This protein binds this small molecule.
Small molecule (SMILES): Cc1cccc(-c2nc(C(=O)O)c(-c3cccc(Cl)c3)n2-c2cc(Cl)ccc2C)c1

Sequence of chain 1.D:
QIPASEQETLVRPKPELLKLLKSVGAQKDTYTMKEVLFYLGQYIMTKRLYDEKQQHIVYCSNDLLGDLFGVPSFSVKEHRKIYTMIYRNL

Binding-site contacts:
Ligand atom CL2 contacts residue LEU39 of chain 1.D at 3.6 Å.
Ligand atom N17 contacts residue VAL78 of chain 1.D at 3.5 Å.
Ligand atom CL1 contacts residue ILE84 of chain 1.D at 3.8 Å.
Ligand atom C2 contacts residue ILE46 of chain 1.D at 3.9 Å (hydrophobic).
Ligand atom CL2 contacts residue TYR85 of chain 1.D at 3.8 Å.
Ligand atom C20 contacts residue VAL78 of chain 1.D at 4.0 Å (hydrophobic).
Ligand atom C19 contacts residue VAL78 of chain 1.D at 3.9 Å (hydrophobic).
Ligand atom O33 contacts residue LYS79 of chain 1.D at 3.1 Å (salt-bridge).
Ligand atom C26 contacts residue HIS81 of chain 1.D at 3.7 Å.
Ligand atom C28 contacts residue HIS81 of chain 1.D at 3.6 Å.
Ligand atom C20 contacts residue HIS81 of chain 1.D at 3.5 Å.
Ligand atom C39 contacts residue GLY43 of chain 1.D at 4.0 Å.
Ligand atom C38 contacts residue ILE46 of chain 1.D at 3.9 Å (hydrophobic).
Ligand atom C39 contacts residue MET47 of chain 1.D at 3.6 Å (hydrophobic).
Ligand atom C9 contacts residue LEU42 of chain 1.D at 3.8 Å (hydrophobic).
Ligand atom C23 contacts residue HIS81 of chain 1.D at 3.4 Å.
Ligand atom CL1 contacts residue PHE76 of chain 1.D at 3.5 Å.
Ligand atom C16 contacts residue VAL78 of chain 1.D at 3.8 Å (hydrophobic).
Ligand atom CL1 contacts residue ILE46 of chain 1.D at 3.4 Å.
Ligand atom C9 contacts residue GLY43 of chain 1.D at 3.8 Å.
Ligand atom C21 contacts residue VAL78 of chain 1.D at 3.7 Å (hydrophobic).
Ligand atom C45 contacts residue TYR52 of chain 1.D at 3.5 Å (hydrophobic).
Ligand atom C45 contacts residue GLN57 of chain 1.D at 3.4 Å.
Ligand atom C7 contacts residue LEU39 of chain 1.D at 3.0 Å (hydrophobic).
Ligand atom C3 contacts residue VAL78 of chain 1.D at 3.9 Å (hydrophobic).
Ligand atom C7 contacts residue GLY43 of chain 1.D at 3.7 Å.
Ligand atom C43 contacts residue GLY43 of chain 1.D at 4.0 Å.
Ligand atom CL2 contacts residue ILE84 of chain 1.D at 3.7 Å.
Ligand atom C21 contacts residue HIS81 of chain 1.D at 3.5 Å.
Ligand atom C45 contacts residue ILE46 of chain 1.D at 3.8 Å (hydrophobic).
Ligand atom C9 contacts residue LEU39 of chain 1.D at 3.8 Å (hydrophobic).
Ligand atom O32 contacts residue HIS81 of chain 1.D at 3.0 Å (h-bond).
Ligand atom C24 contacts residue HIS81 of chain 1.D at 3.6 Å.
Ligand atom C18 contacts residue VAL78 of chain 1.D at 3.9 Å (hydrophobic).
Ligand atom C11 contacts residue LEU39 of chain 1.D at 3.9 Å (hydrophobic).
Ligand atom C41 contacts residue GLY43 of chain 1.D at 3.4 Å.
Ligand atom CL2 contacts residue HIS81 of chain 1.D at 3.7 Å.
Ligand atom C6 contacts residue LEU39 of chain 1.D at 3.9 Å (hydrophobic).
Ligand atom C36 contacts residue VAL78 of chain 1.D at 3.4 Å (hydrophobic).
Ligand atom C39 contacts residue ILE46 of chain 1.D at 3.6 Å (hydrophobic).